This protein binds this small molecule.
Small molecule (SMILES): CS(=O)(=O)c1ccc(C2=C(c3ccccc3)C(=O)OC2)cc1

Sequence of chain 1.A:
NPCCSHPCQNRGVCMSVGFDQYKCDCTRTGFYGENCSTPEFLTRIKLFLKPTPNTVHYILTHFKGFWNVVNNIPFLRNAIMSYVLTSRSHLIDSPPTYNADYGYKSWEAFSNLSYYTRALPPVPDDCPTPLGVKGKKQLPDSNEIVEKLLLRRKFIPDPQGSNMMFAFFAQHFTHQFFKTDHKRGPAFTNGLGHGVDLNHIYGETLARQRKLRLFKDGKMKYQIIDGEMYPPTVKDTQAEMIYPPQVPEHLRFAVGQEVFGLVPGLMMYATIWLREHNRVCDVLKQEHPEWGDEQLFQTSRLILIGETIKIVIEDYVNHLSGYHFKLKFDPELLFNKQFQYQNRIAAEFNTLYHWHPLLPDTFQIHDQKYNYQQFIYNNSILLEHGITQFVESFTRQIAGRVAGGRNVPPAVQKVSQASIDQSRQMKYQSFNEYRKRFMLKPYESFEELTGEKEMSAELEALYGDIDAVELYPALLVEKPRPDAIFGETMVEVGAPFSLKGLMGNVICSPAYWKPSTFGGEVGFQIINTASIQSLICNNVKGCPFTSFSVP

Binding-site contacts:
Ligand atom C16 contacts residue LEU320 of chain 1.A at 3.5 Å (hydrophobic).
Ligand atom C22 contacts residue ILE485 of chain 1.A at 3.7 Å (hydrophobic).
Ligand atom C18 contacts residue VAL491 of chain 1.A at 3.1 Å (hydrophobic).
Ligand atom O5 contacts residue VAL317 of chain 1.A at 3.4 Å.
Ligand atom C3 contacts residue VAL317 of chain 1.A at 3.8 Å (hydrophobic).
Ligand atom C17 contacts residue SER321 of chain 1.A at 3.8 Å.
Ligand atom C1 contacts residue ALA495 of chain 1.A at 3.7 Å (hydrophobic).
Ligand atom C16 contacts residue SER321 of chain 1.A at 3.7 Å.
Ligand atom O20 contacts residue GLN160 of chain 1.A at 3.1 Å (h-bond).
Ligand atom C14 contacts residue LEU320 of chain 1.A at 3.6 Å (hydrophobic).
Ligand atom O20 contacts residue LEU320 of chain 1.A at 3.2 Å (h-bond).
Ligand atom C15 contacts residue SER321 of chain 1.A at 3.6 Å.
Ligand atom S19 contacts residue HIS57 of chain 1.A at 3.8 Å.
Ligand atom O6 contacts residue VAL317 of chain 1.A at 3.8 Å.
Ligand atom C17 contacts residue VAL491 of chain 1.A at 3.4 Å (hydrophobic).
Ligand atom C22 contacts residue ALA484 of chain 1.A at 3.7 Å (hydrophobic).
Ligand atom C22 contacts residue GLN160 of chain 1.A at 3.5 Å.
Ligand atom C13 contacts residue SER321 of chain 1.A at 3.7 Å.
Ligand atom C18 contacts residue TYR323 of chain 1.A at 3.4 Å (hydrophobic).
Ligand atom C18 contacts residue SER321 of chain 1.A at 3.7 Å.
Ligand atom C9 contacts residue MET490 of chain 1.A at 3.6 Å (hydrophobic).
Ligand atom C8 contacts residue ALA495 of chain 1.A at 3.7 Å (hydrophobic).
Ligand atom C16 contacts residue VAL491 of chain 1.A at 3.6 Å (hydrophobic).
Ligand atom C4 contacts residue VAL317 of chain 1.A at 3.4 Å (hydrophobic).
Ligand atom C13 contacts residue VAL491 of chain 1.A at 3.7 Å (hydrophobic).
Ligand atom O6 contacts residue LEU499 of chain 1.A at 3.6 Å.
Ligand atom C22 contacts residue PHE486 of chain 1.A at 3.2 Å (hydrophobic).
Ligand atom C11 contacts residue SER498 of chain 1.A at 3.2 Å.
Ligand atom C15 contacts residue LEU320 of chain 1.A at 3.0 Å (hydrophobic).
Ligand atom C10 contacts residue TRP355 of chain 1.A at 3.7 Å (hydrophobic).
Ligand atom O21 contacts residue VAL491 of chain 1.A at 3.7 Å.
Ligand atom O21 contacts residue ARG481 of chain 1.A at 3.2 Å.
Ligand atom C12 contacts residue SER498 of chain 1.A at 3.5 Å.
Ligand atom O20 contacts residue HIS57 of chain 1.A at 3.4 Å.
Ligand atom O6 contacts residue ALA495 of chain 1.A at 3.3 Å.
Ligand atom O20 contacts residue SER321 of chain 1.A at 3.0 Å (h-bond).
Ligand atom C14 contacts residue SER321 of chain 1.A at 3.5 Å.
Ligand atom S19 contacts residue LEU320 of chain 1.A at 3.8 Å.
Ligand atom O21 contacts residue HIS57 of chain 1.A at 3.1 Å.
Ligand atom C4 contacts residue ALA495 of chain 1.A at 3.4 Å (hydrophobic).